This protein binds this small molecule.
Small molecule (SMILES): Nc1ncnc2c1ncn2[C@@H]1O[C@H](CO[P](=O)(O)O[P](=O)(O)NP(=O)(O)O)[C@@H](O)[C@H]1O

Binding-site contacts:
Ligand atom O2B contacts residue GLY15 of chain 1.A at 2.9 Å (h-bond).
Ligand atom N7 contacts residue GLU214 of chain 1.A at 3.5 Å.
Ligand atom C6 contacts residue MET305 of chain 1.A at 3.5 Å (hydrophobic).
Ligand atom O1G contacts residue SER14 of chain 1.A at 2.7 Å (h-bond).
Ligand atom C2' contacts residue GLU214 of chain 1.A at 3.3 Å.
Ligand atom O3' contacts residue GLY182 of chain 1.A at 3.5 Å.
Ligand atom N6 contacts residue GLU214 of chain 1.A at 3.5 Å (salt-bridge).
Ligand atom O2' contacts residue GLU214 of chain 1.A at 2.9 Å (salt-bridge).
Ligand atom O3A contacts residue ASP157 of chain 1.A at 3.2 Å (salt-bridge).
Ligand atom N7 contacts residue LYS336 of chain 1.A at 3.3 Å.
Ligand atom O2B contacts residue LYS18 of chain 1.A at 3.6 Å (salt-bridge).
Ligand atom O1B contacts residue GLY13 of chain 1.A at 3.4 Å.
Ligand atom O2B contacts residue SER14 of chain 1.A at 3.5 Å (h-bond).
Ligand atom O2A contacts residue LYS18 of chain 1.A at 2.7 Å (salt-bridge).
Ligand atom N9 contacts residue GLY302 of chain 1.A at 3.5 Å (h-bond).
Ligand atom O1B contacts residue LYS18 of chain 1.A at 2.9 Å (salt-bridge).
Ligand atom O4' contacts residue GLY302 of chain 1.A at 3.2 Å.
Ligand atom O3G contacts residue GLY158 of chain 1.A at 2.8 Å (h-bond).
Ligand atom C2 contacts residue GLY302 of chain 1.A at 3.5 Å.
Ligand atom O1B contacts residue CA1 of chain 1.B at 2.3 Å.
Ligand atom O1A contacts residue GLY302 of chain 1.A at 3.1 Å (h-bond).
Ligand atom C5 contacts residue GLU214 of chain 1.A at 3.5 Å.
Ligand atom N3B contacts residue ASP157 of chain 1.A at 3.0 Å (salt-bridge).
Ligand atom O2G contacts residue CA1 of chain 1.B at 2.4 Å.
Ligand atom N3 contacts residue GLY302 of chain 1.A at 3.1 Å (h-bond).
Ligand atom O3G contacts residue GLY156 of chain 1.A at 3.2 Å.
Ligand atom O3' contacts residue LYS213 of chain 1.A at 3.4 Å (salt-bridge).
Ligand atom C4 contacts residue GLY302 of chain 1.A at 3.1 Å.
Ligand atom O1A contacts residue GLY301 of chain 1.A at 3.5 Å.
Ligand atom O3A contacts residue GLY156 of chain 1.A at 3.3 Å.
Ligand atom O2' contacts residue LYS213 of chain 1.A at 2.9 Å (salt-bridge).
Ligand atom O3' contacts residue ASP157 of chain 1.A at 2.5 Å (salt-bridge).
Ligand atom N3B contacts residue SER14 of chain 1.A at 3.4 Å (h-bond).
Ligand atom C3' contacts residue ASP157 of chain 1.A at 3.4 Å.
Ligand atom O2' contacts residue ARG210 of chain 1.A at 3.3 Å.
Ligand atom O3G contacts residue ASP157 of chain 1.A at 3.1 Å (salt-bridge).
Ligand atom O3G contacts residue VAL159 of chain 1.A at 2.8 Å (h-bond).
Ligand atom C5 contacts residue GLY302 of chain 1.A at 3.6 Å.
Ligand atom PB contacts residue LYS18 of chain 1.A at 3.5 Å.
Ligand atom O2B contacts residue LEU16 of chain 1.A at 2.8 Å (h-bond).

Sequence of chain 1.A:
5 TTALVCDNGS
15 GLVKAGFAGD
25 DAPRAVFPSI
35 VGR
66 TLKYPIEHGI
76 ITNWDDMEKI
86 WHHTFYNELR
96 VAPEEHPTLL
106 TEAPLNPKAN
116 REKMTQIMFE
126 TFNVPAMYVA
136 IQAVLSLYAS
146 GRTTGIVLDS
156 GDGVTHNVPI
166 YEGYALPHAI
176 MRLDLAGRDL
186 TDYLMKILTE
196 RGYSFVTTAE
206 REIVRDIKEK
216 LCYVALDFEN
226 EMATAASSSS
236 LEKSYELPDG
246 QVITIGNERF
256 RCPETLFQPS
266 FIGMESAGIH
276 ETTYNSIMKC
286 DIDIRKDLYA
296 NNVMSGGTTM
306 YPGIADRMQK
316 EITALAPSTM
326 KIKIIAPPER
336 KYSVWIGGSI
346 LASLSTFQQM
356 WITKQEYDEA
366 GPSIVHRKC